Binding-site contacts:
Ligand atom NE2 contacts residue ILE91 of chain 1.A at 2.8 Å (h-bond).
Ligand atom CE1 contacts residue ILE91 of chain 1.A at 3.1 Å (hydrophobic).
Ligand atom NE2 contacts residue GLU69 of chain 1.A at 3.0 Å.
Ligand atom C4 contacts residue ILE91 of chain 1.A at 4.3 Å (hydrophobic).
Ligand atom CE1 contacts residue GLU69 of chain 1.A at 3.6 Å.
Ligand atom CD2 contacts residue GLU69 of chain 1.A at 3.5 Å.
Ligand atom NE2 contacts residue GLN92 of chain 1.A at 4.0 Å.
Ligand atom ND1 contacts residue ASP72 of chain 1.A at 4.5 Å.
Ligand atom CD2 contacts residue ILE91 of chain 1.A at 3.7 Å (hydrophobic).
Ligand atom NE2 contacts residue PHE70 of chain 1.A at 3.8 Å.
Ligand atom CG contacts residue ILE91 of chain 1.A at 3.7 Å (hydrophobic).
Ligand atom CE1 contacts residue PHE70 of chain 1.A at 3.1 Å (hydrophobic).
Ligand atom ND1 contacts residue PHE70 of chain 1.A at 3.9 Å.
Ligand atom ND1 contacts residue ILE91 of chain 1.A at 3.5 Å.

A small-molecule ligand and the protein it binds are described below.
Small molecule (SMILES): Cc1c[nH]cn1

Sequence of chain 1.A:
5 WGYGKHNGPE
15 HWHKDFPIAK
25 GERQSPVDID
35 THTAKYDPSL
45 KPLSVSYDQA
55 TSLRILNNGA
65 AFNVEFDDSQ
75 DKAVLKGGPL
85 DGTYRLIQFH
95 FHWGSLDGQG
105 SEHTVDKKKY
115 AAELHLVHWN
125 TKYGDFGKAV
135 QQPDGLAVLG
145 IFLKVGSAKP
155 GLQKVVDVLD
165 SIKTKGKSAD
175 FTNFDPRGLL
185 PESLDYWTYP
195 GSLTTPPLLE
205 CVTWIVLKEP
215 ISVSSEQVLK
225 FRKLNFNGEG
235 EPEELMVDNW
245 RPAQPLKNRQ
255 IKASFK